Sequence of chain 1.B:
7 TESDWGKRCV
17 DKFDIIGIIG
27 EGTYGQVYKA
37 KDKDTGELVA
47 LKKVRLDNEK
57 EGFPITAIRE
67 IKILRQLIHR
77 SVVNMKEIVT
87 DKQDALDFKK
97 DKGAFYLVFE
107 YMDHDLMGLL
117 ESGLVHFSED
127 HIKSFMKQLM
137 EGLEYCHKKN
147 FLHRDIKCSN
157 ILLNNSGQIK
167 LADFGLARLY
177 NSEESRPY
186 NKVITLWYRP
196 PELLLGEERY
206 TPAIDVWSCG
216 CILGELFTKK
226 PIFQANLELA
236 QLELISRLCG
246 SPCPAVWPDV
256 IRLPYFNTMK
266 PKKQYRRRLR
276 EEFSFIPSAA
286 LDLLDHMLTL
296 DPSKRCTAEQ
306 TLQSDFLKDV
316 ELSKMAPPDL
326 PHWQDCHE

The small molecule below binds the protein below.
Small molecule (SMILES): CC1=CNC(NC(=O)C2CSCN2C(=O)c2ccc(C)o2)S1

Binding-site contacts:
Ligand atom N3 contacts residue ASP109 of chain 1.B at 3.8 Å.
Ligand atom C2 contacts residue LEU158 of chain 1.B at 3.8 Å (hydrophobic).
Ligand atom C11 contacts residue ASP109 of chain 1.B at 3.8 Å.
Ligand atom S2 contacts residue ASP111 of chain 1.B at 3.7 Å.
Ligand atom C14 contacts residue ASN607 of chain 1.A at 3.6 Å.
Ligand atom O1 contacts residue ILE25 of chain 1.B at 3.4 Å.
Ligand atom C11 contacts residue ILE25 of chain 1.B at 3.9 Å (hydrophobic).
Ligand atom C3 contacts residue MET108 of chain 1.B at 3.6 Å (hydrophobic).
Ligand atom C13 contacts residue ASP109 of chain 1.B at 3.7 Å.
Ligand atom C6 contacts residue MET108 of chain 1.B at 3.3 Å (hydrophobic).
Ligand atom C2 contacts residue ALA46 of chain 1.B at 3.7 Å (hydrophobic).
Ligand atom C12 contacts residue ARG628 of chain 1.A at 3.9 Å.
Ligand atom N1 contacts residue MET108 of chain 1.B at 2.7 Å (h-bond).
Ligand atom C14 contacts residue ARG647 of chain 1.A at 3.7 Å.
Ligand atom C14 contacts residue ASN608 of chain 1.A at 3.9 Å.
Ligand atom C13 contacts residue LEU158 of chain 1.B at 3.6 Å (hydrophobic).
Ligand atom C6 contacts residue ASP109 of chain 1.B at 3.5 Å.
Ligand atom O3 contacts residue TYR107 of chain 1.B at 2.6 Å (h-bond).
Ligand atom N2 contacts residue MET108 of chain 1.B at 2.9 Å (h-bond).
Ligand atom S1 contacts residue LEU158 of chain 1.B at 3.7 Å.
Ligand atom N1 contacts residue GLU106 of chain 1.B at 3.7 Å.
Ligand atom C10 contacts residue ARG628 of chain 1.A at 3.5 Å.
Ligand atom C13 contacts residue ASP111 of chain 1.B at 3.5 Å.
Ligand atom C4 contacts residue MET108 of chain 1.B at 3.4 Å (hydrophobic).
Ligand atom O3 contacts residue ASP109 of chain 1.B at 3.3 Å (salt-bridge).
Ligand atom C1 contacts residue LEU158 of chain 1.B at 3.8 Å (hydrophobic).
Ligand atom S2 contacts residue ARG174 of chain 1.B at 3.5 Å (salt-bridge).
Ligand atom C1 contacts residue MET108 of chain 1.B at 3.7 Å (hydrophobic).
Ligand atom C8 contacts residue ILE25 of chain 1.B at 3.6 Å (hydrophobic).
Ligand atom C3 contacts residue ALA46 of chain 1.B at 3.5 Å (hydrophobic).
Ligand atom O3 contacts residue MET108 of chain 1.B at 3.8 Å.
Ligand atom N1 contacts residue TYR107 of chain 1.B at 3.6 Å.
Ligand atom C9 contacts residue ARG628 of chain 1.A at 3.8 Å.
Ligand atom S1 contacts residue ARG174 of chain 1.B at 3.7 Å.
Ligand atom C7 contacts residue ILE25 of chain 1.B at 3.2 Å (hydrophobic).
Ligand atom C11 contacts residue TYR107 of chain 1.B at 3.8 Å (hydrophobic).
Ligand atom C3 contacts residue GLU106 of chain 1.B at 3.1 Å.
Ligand atom C13 contacts residue HIS110 of chain 1.B at 3.5 Å.
Ligand atom C10 contacts residue ILE25 of chain 1.B at 3.8 Å (hydrophobic).
Ligand atom C9 contacts residue ASN607 of chain 1.A at 3.9 Å.

Sequence of chain 1.A:
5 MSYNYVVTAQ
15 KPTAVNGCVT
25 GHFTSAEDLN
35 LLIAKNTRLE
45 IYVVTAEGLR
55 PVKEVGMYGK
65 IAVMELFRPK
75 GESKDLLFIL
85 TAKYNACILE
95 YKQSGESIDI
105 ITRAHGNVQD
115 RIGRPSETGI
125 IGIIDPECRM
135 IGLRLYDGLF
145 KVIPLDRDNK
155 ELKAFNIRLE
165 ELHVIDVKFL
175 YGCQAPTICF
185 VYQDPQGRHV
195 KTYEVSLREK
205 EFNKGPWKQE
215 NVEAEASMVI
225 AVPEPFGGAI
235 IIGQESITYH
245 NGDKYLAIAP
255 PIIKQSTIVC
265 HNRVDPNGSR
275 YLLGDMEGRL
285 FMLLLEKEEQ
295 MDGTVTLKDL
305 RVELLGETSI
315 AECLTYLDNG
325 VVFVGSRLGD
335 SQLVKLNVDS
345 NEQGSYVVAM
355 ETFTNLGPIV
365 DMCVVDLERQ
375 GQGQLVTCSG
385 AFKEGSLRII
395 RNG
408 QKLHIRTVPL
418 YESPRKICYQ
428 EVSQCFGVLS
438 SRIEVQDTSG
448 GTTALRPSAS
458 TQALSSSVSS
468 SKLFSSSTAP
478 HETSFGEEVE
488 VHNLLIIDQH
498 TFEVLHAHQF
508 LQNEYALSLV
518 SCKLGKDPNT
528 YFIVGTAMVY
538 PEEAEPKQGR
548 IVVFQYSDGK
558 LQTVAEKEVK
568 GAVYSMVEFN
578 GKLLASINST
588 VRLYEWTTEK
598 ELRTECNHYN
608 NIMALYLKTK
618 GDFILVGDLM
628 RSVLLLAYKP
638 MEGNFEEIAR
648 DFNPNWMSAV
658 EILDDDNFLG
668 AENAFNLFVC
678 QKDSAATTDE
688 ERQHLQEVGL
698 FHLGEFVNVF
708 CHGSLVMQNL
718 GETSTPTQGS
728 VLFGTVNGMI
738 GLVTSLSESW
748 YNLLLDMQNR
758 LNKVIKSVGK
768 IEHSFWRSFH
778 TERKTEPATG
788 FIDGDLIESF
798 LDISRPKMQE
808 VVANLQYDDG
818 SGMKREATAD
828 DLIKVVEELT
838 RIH